Sequence of chain 1.L:
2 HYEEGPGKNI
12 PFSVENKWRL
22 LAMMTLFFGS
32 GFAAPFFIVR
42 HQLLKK

Sequence of chain 1.A:
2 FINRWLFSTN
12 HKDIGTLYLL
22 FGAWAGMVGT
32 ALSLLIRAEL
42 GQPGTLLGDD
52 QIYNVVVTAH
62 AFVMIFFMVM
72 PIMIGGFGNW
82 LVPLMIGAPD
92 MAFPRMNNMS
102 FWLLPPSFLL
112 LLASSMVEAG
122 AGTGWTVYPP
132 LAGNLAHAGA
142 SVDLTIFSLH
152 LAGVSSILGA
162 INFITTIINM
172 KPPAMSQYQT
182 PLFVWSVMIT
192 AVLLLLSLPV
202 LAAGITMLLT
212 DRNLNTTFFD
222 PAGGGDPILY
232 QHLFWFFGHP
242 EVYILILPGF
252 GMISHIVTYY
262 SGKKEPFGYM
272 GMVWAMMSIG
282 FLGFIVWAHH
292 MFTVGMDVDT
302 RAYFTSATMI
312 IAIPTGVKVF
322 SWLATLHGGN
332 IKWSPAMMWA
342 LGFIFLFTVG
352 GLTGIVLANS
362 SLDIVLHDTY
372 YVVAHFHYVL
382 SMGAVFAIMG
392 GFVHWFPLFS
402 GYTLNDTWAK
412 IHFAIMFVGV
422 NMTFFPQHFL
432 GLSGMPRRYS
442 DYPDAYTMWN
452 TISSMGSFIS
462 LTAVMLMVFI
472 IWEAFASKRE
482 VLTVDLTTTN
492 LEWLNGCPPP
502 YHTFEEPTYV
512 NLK

Sequence of chain 1.D:
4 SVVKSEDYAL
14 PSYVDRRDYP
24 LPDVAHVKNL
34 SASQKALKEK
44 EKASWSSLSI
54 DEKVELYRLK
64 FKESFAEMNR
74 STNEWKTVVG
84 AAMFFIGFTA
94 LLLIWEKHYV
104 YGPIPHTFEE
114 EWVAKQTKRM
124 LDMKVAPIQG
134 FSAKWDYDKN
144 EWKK

Binding-site contacts:
Ligand atom O49 contacts residue LEU28 of chain 1.M at 3.0 Å (h-bond).
Ligand atom C18 contacts residue TRP98 of chain 1.D at 4.0 Å (hydrophobic).
Ligand atom C34 contacts residue LEU27 of chain 1.M at 3.9 Å (hydrophobic).
Ligand atom O49 contacts residue TRP32 of chain 1.M at 3.5 Å (h-bond).
Ligand atom C19 contacts residue TRP98 of chain 1.D at 3.5 Å (hydrophobic).
Ligand atom C10 contacts residue TYR35 of chain 1.M at 3.7 Å (hydrophobic).
Ligand atom C31 contacts residue TRP98 of chain 1.D at 4.0 Å (hydrophobic).
Ligand atom O5 contacts residue TRP98 of chain 1.D at 3.4 Å (h-bond).
Ligand atom O6 contacts residue TYR35 of chain 1.M at 2.8 Å (h-bond).
Ligand atom C9 contacts residue TYR35 of chain 1.M at 3.8 Å (hydrophobic).
Ligand atom C22 contacts residue LEU27 of chain 1.M at 4.1 Å (hydrophobic).
Ligand atom O16 contacts residue TRP98 of chain 1.D at 4.0 Å.
Ligand atom O16 contacts residue GLY31 of chain 1.M at 3.8 Å.
Ligand atom O55 contacts residue TRP32 of chain 1.M at 3.1 Å.
Ligand atom O16 contacts residue LEU28 of chain 1.M at 3.7 Å.
Ligand atom C25 contacts residue TRP98 of chain 1.D at 3.7 Å (hydrophobic).
Ligand atom C28 contacts residue LEU27 of chain 1.M at 3.9 Å (hydrophobic).
Ligand atom C4 contacts residue TRP98 of chain 1.D at 3.9 Å (hydrophobic).
Ligand atom C40 contacts residue LEU462 of chain 1.A at 3.9 Å (hydrophobic).
Ligand atom C11 contacts residue TYR35 of chain 1.M at 3.9 Å (hydrophobic).
Ligand atom O3 contacts residue HIS36 of chain 1.M at 3.5 Å.
Ligand atom O61 contacts residue TYR102 of chain 1.D at 3.7 Å.
Ligand atom O61 contacts residue TRP98 of chain 1.D at 2.8 Å (h-bond).
Ligand atom C1 contacts residue TRP32 of chain 1.M at 3.4 Å (hydrophobic).
Ligand atom C28 contacts residue TRP98 of chain 1.D at 4.0 Å (hydrophobic).
Ligand atom O1 contacts residue TYR35 of chain 1.M at 3.3 Å.
Ligand atom C37 contacts residue LEU34 of chain 1.M at 3.7 Å (hydrophobic).
Ligand atom C6 contacts residue TRP98 of chain 1.D at 3.9 Å (hydrophobic).
Ligand atom C19 contacts residue GLY31 of chain 1.M at 4.0 Å.
Ligand atom C57 contacts residue TRP98 of chain 1.D at 3.7 Å (hydrophobic).
Ligand atom C22 contacts residue TRP98 of chain 1.D at 4.0 Å (hydrophobic).
Ligand atom C43 contacts residue PHE37 of chain 1.L at 3.8 Å (hydrophobic).
Ligand atom C1 contacts residue GLY31 of chain 1.M at 3.6 Å.
Ligand atom C43 contacts residue LEU34 of chain 1.M at 3.7 Å (hydrophobic).
Ligand atom C19 contacts residue LEU27 of chain 1.M at 4.0 Å (hydrophobic).
Ligand atom C43 contacts residue LEU35 of chain 1.A at 4.1 Å (hydrophobic).
Ligand atom C2 contacts residue TRP32 of chain 1.M at 3.8 Å (hydrophobic).
Ligand atom C18 contacts residue LEU28 of chain 1.M at 4.0 Å (hydrophobic).
Ligand atom C1 contacts residue LEU28 of chain 1.M at 3.8 Å (hydrophobic).
Ligand atom C25 contacts residue LEU95 of chain 1.D at 4.0 Å (hydrophobic).

Sequence of chain 1.M:
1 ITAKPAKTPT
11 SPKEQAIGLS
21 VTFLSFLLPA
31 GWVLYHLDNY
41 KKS

The small molecule below binds the protein below.
Small molecule (SMILES): CCCCCCCCCCO[C@@H]1O[C@H](CO)[C@@H](O[C@H]2O[C@H](CO)[C@@H](O)[C@H](O)[C@H]2O)[C@H](O)[C@H]1O